Sequence of chain 4.A:
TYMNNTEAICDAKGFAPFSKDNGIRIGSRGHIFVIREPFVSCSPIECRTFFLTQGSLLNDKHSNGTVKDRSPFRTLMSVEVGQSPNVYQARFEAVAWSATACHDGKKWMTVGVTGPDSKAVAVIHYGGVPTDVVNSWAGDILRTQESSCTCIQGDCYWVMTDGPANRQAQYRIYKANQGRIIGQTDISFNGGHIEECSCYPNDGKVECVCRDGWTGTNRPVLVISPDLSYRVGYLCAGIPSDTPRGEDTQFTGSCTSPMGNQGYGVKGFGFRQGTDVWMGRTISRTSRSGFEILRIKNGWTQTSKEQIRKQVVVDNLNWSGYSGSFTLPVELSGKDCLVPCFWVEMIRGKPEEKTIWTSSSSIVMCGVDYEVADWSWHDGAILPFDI

Binding-site contacts:
Ligand atom C1 contacts residue ARG288 of chain 4.A at 3.5 Å.
Ligand atom C1 contacts residue TYR322 of chain 4.A at 3.3 Å (hydrophobic).
Ligand atom C9 contacts residue GLU195 of chain 4.A at 3.1 Å.
Ligand atom O1B contacts residue TYR322 of chain 4.A at 3.8 Å.
Ligand atom C8 contacts residue ARG143 of chain 4.A at 3.5 Å.
Ligand atom C4 contacts residue TYR322 of chain 4.A at 3.9 Å (hydrophobic).
Ligand atom C5 contacts residue ASP69 of chain 4.A at 3.2 Å.
Ligand atom O10 contacts residue ASP69 of chain 4.A at 3.2 Å (salt-bridge).
Ligand atom C10 contacts residue ARG70 of chain 4.A at 3.9 Å.
Ligand atom O1B contacts residue ARG288 of chain 4.A at 2.8 Å (salt-bridge).
Ligand atom C11 contacts residue ARG70 of chain 4.A at 3.8 Å.
Ligand atom N4 contacts residue GLU37 of chain 4.A at 2.7 Å (salt-bridge).
Ligand atom C3 contacts residue ASP69 of chain 4.A at 3.2 Å.
Ligand atom C4 contacts residue ASP69 of chain 4.A at 3.1 Å.
Ligand atom C1 contacts residue TYR264 of chain 4.A at 3.5 Å (hydrophobic).
Ligand atom C82 contacts residue ARG143 of chain 4.A at 3.6 Å.
Ligand atom C3 contacts residue TYR322 of chain 4.A at 3.5 Å (hydrophobic).
Ligand atom C3 contacts residue ARG36 of chain 4.A at 3.6 Å.
Ligand atom O1A contacts residue TYR264 of chain 4.A at 2.8 Å (h-bond).
Ligand atom C2 contacts residue TYR322 of chain 4.A at 3.0 Å (hydrophobic).
Ligand atom C11 contacts residue TRP97 of chain 4.A at 3.9 Å (hydrophobic).
Ligand atom C91 contacts residue ARG211 of chain 4.A at 3.9 Å.
Ligand atom O10 contacts residue ARG70 of chain 4.A at 2.9 Å (salt-bridge).
Ligand atom C4 contacts residue GLU37 of chain 4.A at 3.5 Å.
Ligand atom C6 contacts residue GLU196 of chain 4.A at 3.7 Å.
Ligand atom C7 contacts residue TYR322 of chain 4.A at 3.4 Å (hydrophobic).
Ligand atom O1A contacts residue ARG211 of chain 4.A at 3.2 Å (salt-bridge).
Ligand atom O1A contacts residue TYR322 of chain 4.A at 3.7 Å.
Ligand atom N4 contacts residue ASP69 of chain 4.A at 2.5 Å (salt-bridge).
Ligand atom C81 contacts residue ALA165 of chain 4.A at 3.5 Å (hydrophobic).
Ligand atom O1A contacts residue ARG288 of chain 4.A at 2.9 Å (salt-bridge).
Ligand atom C7 contacts residue ARG211 of chain 4.A at 3.6 Å.
Ligand atom C9 contacts residue ARG143 of chain 4.A at 3.5 Å.
Ligand atom C7 contacts residue GLU196 of chain 4.A at 3.8 Å.
Ligand atom C82 contacts residue ILE141 of chain 4.A at 3.6 Å (hydrophobic).
Ligand atom C91 contacts residue GLU195 of chain 4.A at 3.6 Å.
Ligand atom C81 contacts residue ARG143 of chain 4.A at 3.3 Å.
Ligand atom C10 contacts residue ASP69 of chain 4.A at 3.9 Å.
Ligand atom O1B contacts residue ARG36 of chain 4.A at 3.2 Å (salt-bridge).
Ligand atom C3 contacts residue GLU37 of chain 4.A at 3.8 Å.

A protein and the small-molecule ligand that binds it are described below.
Small molecule (SMILES): CCC(CC)O[C@@H]1C=C(C(=O)O)C[C@H](N)[C@H]1NC(C)=O